A small-molecule ligand and the protein it binds are described below.
Small molecule (SMILES): CC(=O)N[C@H]1[C@H](O[C@H]2[C@H](O)[C@@H](NC(C)=O)CO[C@@H]2CO)O[C@H](CO)[C@@H](O)[C@@H]1O

Binding-site contacts:
Ligand atom N2 contacts residue HIS148 of chain 10.F at 2.8 Å (h-bond).
Ligand atom C7 contacts residue HIS148 of chain 10.F at 2.3 Å.
Ligand atom N2 contacts residue THR156 of chain 10.F at 4.3 Å.
Ligand atom C4 contacts residue ASN154 of chain 10.F at 3.2 Å.
Ligand atom C3 contacts residue ASN154 of chain 10.F at 3.5 Å.
Ligand atom C6 contacts residue THR156 of chain 10.F at 1.8 Å.
Ligand atom C6 contacts residue GLY157 of chain 10.F at 4.2 Å.
Ligand atom O6 contacts residue ASP155 of chain 10.F at 4.2 Å.
Ligand atom O6 contacts residue ASN154 of chain 10.F at 2.4 Å (h-bond).
Ligand atom N2 contacts residue ASN154 of chain 10.F at 4.3 Å.
Ligand atom O4 contacts residue THR156 of chain 10.F at 4.2 Å.
Ligand atom C8 contacts residue MET151 of chain 10.F at 4.1 Å (hydrophobic).
Ligand atom C2 contacts residue GLY150 of chain 10.F at 4.5 Å.
Ligand atom C8 contacts residue THR156 of chain 10.F at 2.9 Å.
Ligand atom C5 contacts residue ASN154 of chain 10.F at 2.1 Å.
Ligand atom O7 contacts residue THR156 of chain 10.F at 2.4 Å.
Ligand atom C1 contacts residue MET151 of chain 10.F at 3.6 Å (hydrophobic).
Ligand atom O6 contacts residue THR156 of chain 10.F at 1.2 Å (h-bond).
Ligand atom C2 contacts residue HIS148 of chain 10.F at 4.2 Å.
Ligand atom C4 contacts residue THR156 of chain 10.F at 4.1 Å.
Ligand atom O5 contacts residue THR156 of chain 10.F at 3.8 Å.
Ligand atom C8 contacts residue HIS148 of chain 10.F at 1.2 Å.
Ligand atom N2 contacts residue GLY150 of chain 10.F at 4.1 Å.
Ligand atom C2 contacts residue ASN154 of chain 10.F at 3.5 Å.
Ligand atom C5 contacts residue THR156 of chain 10.F at 3.2 Å.
Ligand atom O5 contacts residue ASN154 of chain 10.F at 2.4 Å (h-bond).
Ligand atom C7 contacts residue MET151 of chain 10.F at 4.0 Å (hydrophobic).
Ligand atom C7 contacts residue THR156 of chain 10.F at 3.4 Å.
Ligand atom C1 contacts residue ASN154 of chain 10.F at 2.5 Å.
Ligand atom O4 contacts residue ASN154 of chain 10.F at 3.5 Å (h-bond).
Ligand atom C8 contacts residue GLY157 of chain 10.F at 4.5 Å.
Ligand atom C6 contacts residue ASP155 of chain 10.F at 4.3 Å.
Ligand atom O7 contacts residue HIS148 of chain 10.F at 3.3 Å (h-bond).
Ligand atom C2 contacts residue MET151 of chain 10.F at 4.1 Å (hydrophobic).
Ligand atom C6 contacts residue ASN154 of chain 10.F at 3.0 Å.
Ligand atom C1 contacts residue GLY150 of chain 10.F at 3.8 Å.
Ligand atom N2 contacts residue MET151 of chain 10.F at 3.4 Å.
Ligand atom O5 contacts residue ARG164 of chain 10.F at 4.3 Å.

Sequence of chain 10.F:
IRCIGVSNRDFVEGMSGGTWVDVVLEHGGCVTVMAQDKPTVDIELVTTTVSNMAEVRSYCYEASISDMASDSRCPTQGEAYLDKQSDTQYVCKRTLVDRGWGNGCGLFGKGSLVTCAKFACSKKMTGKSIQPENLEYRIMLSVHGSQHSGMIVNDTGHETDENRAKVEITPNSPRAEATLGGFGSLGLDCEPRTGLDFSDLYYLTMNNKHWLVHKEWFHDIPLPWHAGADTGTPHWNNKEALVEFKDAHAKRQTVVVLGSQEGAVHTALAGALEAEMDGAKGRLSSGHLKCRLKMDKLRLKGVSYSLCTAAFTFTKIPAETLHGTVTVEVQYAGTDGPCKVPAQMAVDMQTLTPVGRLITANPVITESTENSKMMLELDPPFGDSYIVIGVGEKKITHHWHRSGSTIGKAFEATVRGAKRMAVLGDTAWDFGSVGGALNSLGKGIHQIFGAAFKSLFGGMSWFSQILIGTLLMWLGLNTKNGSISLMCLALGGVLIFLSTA